This protein binds this small molecule.
Small molecule (SMILES): CC(=O)N[C@@H]1[C@@H](O)[C@H](O)[C@@H](CO)O[C@H]1O

Sequence of chain 1.B:
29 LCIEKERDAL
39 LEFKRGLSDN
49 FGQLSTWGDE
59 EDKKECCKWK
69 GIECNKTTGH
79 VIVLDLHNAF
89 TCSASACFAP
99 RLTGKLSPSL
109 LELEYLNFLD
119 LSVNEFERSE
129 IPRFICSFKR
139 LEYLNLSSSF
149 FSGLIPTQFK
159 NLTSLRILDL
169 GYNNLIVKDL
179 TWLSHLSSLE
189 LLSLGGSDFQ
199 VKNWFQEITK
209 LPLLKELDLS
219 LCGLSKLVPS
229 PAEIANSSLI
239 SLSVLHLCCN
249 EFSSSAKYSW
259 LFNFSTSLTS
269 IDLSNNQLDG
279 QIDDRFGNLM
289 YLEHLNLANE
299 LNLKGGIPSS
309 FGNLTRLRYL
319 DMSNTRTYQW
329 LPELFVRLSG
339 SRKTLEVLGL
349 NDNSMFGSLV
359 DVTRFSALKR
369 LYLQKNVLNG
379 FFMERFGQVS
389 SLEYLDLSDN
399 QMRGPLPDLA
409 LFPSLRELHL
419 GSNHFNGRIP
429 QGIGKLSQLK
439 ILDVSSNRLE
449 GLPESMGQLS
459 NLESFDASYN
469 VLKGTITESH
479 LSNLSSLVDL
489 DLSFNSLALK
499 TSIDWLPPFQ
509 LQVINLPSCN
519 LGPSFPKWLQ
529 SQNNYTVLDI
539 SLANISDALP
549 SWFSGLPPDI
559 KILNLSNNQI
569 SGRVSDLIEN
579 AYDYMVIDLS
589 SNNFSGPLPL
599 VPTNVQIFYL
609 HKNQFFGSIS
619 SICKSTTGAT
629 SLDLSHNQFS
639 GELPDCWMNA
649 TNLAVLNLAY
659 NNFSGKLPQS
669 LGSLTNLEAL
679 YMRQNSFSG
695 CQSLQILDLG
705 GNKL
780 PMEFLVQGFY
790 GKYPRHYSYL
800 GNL

Binding-site contacts:
Ligand atom C8 contacts residue ASN532 of chain 1.B at 4.3 Å.
Ligand atom C2 contacts residue ASN532 of chain 1.B at 2.5 Å.
Ligand atom C3 contacts residue ASN532 of chain 1.B at 3.8 Å.
Ligand atom O5 contacts residue GLN510 of chain 1.B at 3.6 Å.
Ligand atom N2 contacts residue ASN532 of chain 1.B at 2.8 Å (h-bond).
Ligand atom O7 contacts residue GLN508 of chain 1.B at 4.3 Å.
Ligand atom O6 contacts residue GLN510 of chain 1.B at 4.4 Å.
Ligand atom C2 contacts residue GLN510 of chain 1.B at 4.3 Å.
Ligand atom O7 contacts residue ASN532 of chain 1.B at 3.4 Å (h-bond).
Ligand atom O5 contacts residue ASN532 of chain 1.B at 2.4 Å (h-bond).
Ligand atom C5 contacts residue ASN532 of chain 1.B at 3.7 Å.
Ligand atom C5 contacts residue GLN510 of chain 1.B at 4.0 Å.
Ligand atom C4 contacts residue GLN510 of chain 1.B at 3.9 Å.
Ligand atom C1 contacts residue ASN532 of chain 1.B at 1.4 Å.
Ligand atom C6 contacts residue GLN510 of chain 1.B at 3.6 Å.
Ligand atom C1 contacts residue GLN510 of chain 1.B at 4.4 Å.
Ligand atom C7 contacts residue ASN532 of chain 1.B at 3.2 Å.
Ligand atom C4 contacts residue ASN532 of chain 1.B at 4.3 Å.